Binding-site contacts:
Ligand atom CG1 contacts residue LEU227 of chain 2.A at 3.4 Å (hydrophobic).
Ligand atom O2P contacts residue ARG134 of chain 2.A at 2.9 Å (salt-bridge).
Ligand atom N contacts residue ASN231 of chain 2.A at 2.8 Å (h-bond).
Ligand atom CA contacts residue ASN231 of chain 2.A at 3.5 Å.
Ligand atom C contacts residue LEU179 of chain 2.A at 3.9 Å (hydrophobic).
Ligand atom C contacts residue ASN231 of chain 2.A at 3.6 Å.
Ligand atom O1P contacts residue LYS54 of chain 2.A at 3.2 Å.
Ligand atom CA contacts residue LEU179 of chain 2.A at 3.7 Å (hydrophobic).
Ligand atom CG contacts residue VAL183 of chain 2.A at 3.8 Å (hydrophobic).
Ligand atom O1P contacts residue ARG61 of chain 2.A at 2.9 Å (salt-bridge).
Ligand atom P contacts residue TYR135 of chain 2.A at 3.8 Å.
Ligand atom O2P contacts residue ARG61 of chain 2.A at 2.9 Å (salt-bridge).
Ligand atom CG2 contacts residue VAL183 of chain 2.A at 3.7 Å (hydrophobic).
Ligand atom CA contacts residue ASN231 of chain 2.A at 3.7 Å.
Ligand atom O contacts residue ASN231 of chain 2.A at 3.0 Å (h-bond).
Ligand atom N contacts residue LEU179 of chain 2.A at 3.9 Å.
Ligand atom CB contacts residue ASN231 of chain 2.A at 3.6 Å.
Ligand atom C contacts residue LYS127 of chain 2.A at 3.8 Å.
Ligand atom P contacts residue ARG134 of chain 2.A at 3.8 Å.
Ligand atom CG1 contacts residue LEU179 of chain 2.A at 3.8 Å (hydrophobic).
Ligand atom O3P contacts residue TYR135 of chain 2.A at 2.5 Å (h-bond).
Ligand atom CA contacts residue ASN180 of chain 2.A at 3.2 Å.
Ligand atom C contacts residue ASN231 of chain 2.A at 3.9 Å.
Ligand atom C contacts residue ASN180 of chain 2.A at 3.6 Å.
Ligand atom O3P contacts residue LYS54 of chain 2.A at 4.0 Å.
Ligand atom CB contacts residue ASN231 of chain 2.A at 3.6 Å.
Ligand atom CB contacts residue TRP235 of chain 2.A at 3.8 Å (hydrophobic).
Ligand atom O3P contacts residue ARG134 of chain 2.A at 2.8 Å (salt-bridge).
Ligand atom CA contacts residue LEU234 of chain 2.A at 4.0 Å (hydrophobic).
Ligand atom CG2 contacts residue GLY176 of chain 2.A at 3.5 Å.
Ligand atom CG2 contacts residue ARG134 of chain 2.A at 3.8 Å.
Ligand atom O contacts residue LYS127 of chain 2.A at 2.8 Å (salt-bridge).
Ligand atom N contacts residue ASN180 of chain 2.A at 3.0 Å (h-bond).
Ligand atom P contacts residue ARG61 of chain 2.A at 3.6 Å.
Ligand atom CG2 contacts residue ASN180 of chain 2.A at 3.6 Å.
Ligand atom O contacts residue VAL183 of chain 2.A at 3.5 Å.
Ligand atom CB contacts residue ASN180 of chain 2.A at 3.2 Å.
Ligand atom O contacts residue ASN180 of chain 2.A at 2.9 Å (h-bond).
Ligand atom O contacts residue LEU179 of chain 2.A at 3.5 Å.
Ligand atom CB contacts residue VAL183 of chain 2.A at 3.9 Å (hydrophobic).

A small-molecule ligand and the protein it binds are described below.
Small molecule (SMILES): CC(C)[C@H](NC(=O)[C@@H](NC(=O)[C@H](C)NC(=O)[C@@H]1CCCN1C(=O)[C@@H](N)Cc1ccccc1)[C@@H](C)OP(=O)(O)O)C(=O)O

Sequence of chain 2.A:
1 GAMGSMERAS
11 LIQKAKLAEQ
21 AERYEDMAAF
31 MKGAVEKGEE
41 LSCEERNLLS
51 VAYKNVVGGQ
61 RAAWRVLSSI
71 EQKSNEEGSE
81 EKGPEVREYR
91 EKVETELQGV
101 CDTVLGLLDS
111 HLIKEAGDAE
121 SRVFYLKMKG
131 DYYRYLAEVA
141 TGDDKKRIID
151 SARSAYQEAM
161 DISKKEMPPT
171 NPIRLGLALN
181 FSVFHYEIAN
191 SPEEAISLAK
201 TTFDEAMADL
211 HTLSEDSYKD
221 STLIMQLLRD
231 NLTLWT